Sequence of chain 34.A:
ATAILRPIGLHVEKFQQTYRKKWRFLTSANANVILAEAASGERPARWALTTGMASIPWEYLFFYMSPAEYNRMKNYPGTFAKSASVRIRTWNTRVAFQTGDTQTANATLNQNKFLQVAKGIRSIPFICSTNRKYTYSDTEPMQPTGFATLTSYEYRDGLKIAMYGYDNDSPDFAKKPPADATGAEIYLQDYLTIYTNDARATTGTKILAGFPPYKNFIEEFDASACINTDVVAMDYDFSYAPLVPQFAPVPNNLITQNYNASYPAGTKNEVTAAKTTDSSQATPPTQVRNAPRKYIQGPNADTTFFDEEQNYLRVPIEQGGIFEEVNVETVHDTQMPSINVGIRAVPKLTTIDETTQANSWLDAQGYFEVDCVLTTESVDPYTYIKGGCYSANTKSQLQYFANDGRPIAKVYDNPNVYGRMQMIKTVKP

This small molecule binds to this protein.
Small molecule (SMILES): N=c1ccn([C@H]2C[C@H](O[P](=O)(O)OC[C@H]3O[C@@H](n4cnc5c(N)ncnc54)C[C@@H]3O[P](=O)(O)OC[C@H]3O[C@@H](n4cnc5c(=O)nc(N)[nH]c54)C[C@@H]3O[P](=O)(O)OC[C@H]3O[C@@H](n4cnc5c(=O)nc(N)[nH]c54)C[C@@H]3O[P](=O)(O)OC[C@H]3O[C@@H](n4ccc(N)nc4=O)C[C@@H]3O[P](=O)(O)OC[C@H]3O[C@@H](n4ccc(N)nc4=O)C[C@@H]3O[P](=O)(O)OC[C@H]3O[C@@H](n4cnc5c(N)ncnc54)C[C@@H]3O[P](=O)(O)OC[C@H]3O[C@@H](n4cnc5c(N)ncnc54)C[C@@H]3O)[C@@H](COP(=O)=O)O2)c(=O)[nH]1

Binding-site contacts:
Ligand atom O2 contacts residue LYS559 of chain 33.A at 2.8 Å (salt-bridge).
Ligand atom OP2 contacts residue ASN491 of chain 33.A at 2.9 Å.
Ligand atom C6 contacts residue ASN491 of chain 33.A at 3.1 Å.
Ligand atom C2 contacts residue ASP401 of chain 34.A at 3.1 Å.
Ligand atom C5 contacts residue ASP497 of chain 34.A at 3.1 Å.
Ligand atom C5 contacts residue ARG170 of chain 33.A at 2.4 Å.
Ligand atom O2 contacts residue DG2 of chain 34.B at 2.8 Å (h-bond).
Ligand atom N6 contacts residue GLN410 of chain 33.A at 2.7 Å (h-bond).
Ligand atom N4 contacts residue DG2 of chain 34.B at 2.9 Å (h-bond).
Ligand atom O4' contacts residue GLN499 of chain 34.A at 3.0 Å (h-bond).
Ligand atom N3 contacts residue DG2 of chain 34.B at 2.9 Å (h-bond).
Ligand atom N4 contacts residue ASN491 of chain 33.A at 2.7 Å (h-bond).
Ligand atom N4 contacts residue ARG170 of chain 33.A at 0.6 Å (salt-bridge).
Ligand atom N7 contacts residue THR498 of chain 34.A at 3.1 Å.
Ligand atom N2 contacts residue ASP401 of chain 34.A at 2.8 Å (salt-bridge).
Ligand atom N2 contacts residue SER403 of chain 34.A at 3.0 Å (h-bond).
Ligand atom N3 contacts residue ARG170 of chain 33.A at 2.0 Å (salt-bridge).
Ligand atom C4 contacts residue ASP497 of chain 34.A at 3.1 Å.
Ligand atom O3' contacts residue PRO289 of chain 34.A at 3.1 Å.
Ligand atom OP1 contacts residue PRO289 of chain 34.A at 3.2 Å.
Ligand atom C2 contacts residue MET398 of chain 34.A at 2.7 Å (hydrophobic).
Ligand atom C4 contacts residue ARG170 of chain 33.A at 1.2 Å.
Ligand atom N1 contacts residue PRO545 of chain 33.A at 3.2 Å.
Ligand atom N1 contacts residue MET398 of chain 34.A at 3.0 Å.
Ligand atom OP1 contacts residue PRO501 of chain 34.A at 3.1 Å.
Ligand atom O2 contacts residue THR558 of chain 33.A at 2.7 Å (h-bond).
Ligand atom C5 contacts residue ASN491 of chain 33.A at 2.3 Å.
Ligand atom O3' contacts residue VAL492 of chain 33.A at 3.2 Å.
Ligand atom O2 contacts residue PRO171 of chain 33.A at 3.0 Å (h-bond).
Ligand atom O4' contacts residue THR558 of chain 33.A at 3.1 Å.
Ligand atom C2 contacts residue ASP399 of chain 34.A at 3.1 Å.
Ligand atom OP1 contacts residue GLY284 of chain 34.A at 3.0 Å.
Ligand atom O3' contacts residue LYS178 of chain 33.A at 2.9 Å.
Ligand atom O6 contacts residue ASP401 of chain 34.A at 2.7 Å (salt-bridge).
Ligand atom C4 contacts residue ASN491 of chain 33.A at 2.5 Å.
Ligand atom N1 contacts residue ASP401 of chain 34.A at 2.6 Å (salt-bridge).
Ligand atom OP2 contacts residue SER287 of chain 34.A at 2.9 Å.
Ligand atom OP2 contacts residue VAL492 of chain 33.A at 2.5 Å (h-bond).
Ligand atom N6 contacts residue SER555 of chain 33.A at 3.1 Å.
Ligand atom N7 contacts residue GLN499 of chain 34.A at 2.8 Å (h-bond).

Sequence of chain 33.A:
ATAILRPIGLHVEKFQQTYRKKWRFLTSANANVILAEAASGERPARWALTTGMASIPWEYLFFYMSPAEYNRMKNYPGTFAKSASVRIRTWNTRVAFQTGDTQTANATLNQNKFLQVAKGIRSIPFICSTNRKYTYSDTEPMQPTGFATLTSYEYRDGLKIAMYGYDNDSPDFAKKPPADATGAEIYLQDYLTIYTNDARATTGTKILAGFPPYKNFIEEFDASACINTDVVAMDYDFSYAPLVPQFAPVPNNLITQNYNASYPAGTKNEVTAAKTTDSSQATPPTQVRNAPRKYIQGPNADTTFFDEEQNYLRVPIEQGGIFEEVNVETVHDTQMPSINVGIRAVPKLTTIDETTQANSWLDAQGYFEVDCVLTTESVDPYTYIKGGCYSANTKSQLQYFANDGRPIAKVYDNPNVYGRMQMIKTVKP